Sequence of chain 32.K:
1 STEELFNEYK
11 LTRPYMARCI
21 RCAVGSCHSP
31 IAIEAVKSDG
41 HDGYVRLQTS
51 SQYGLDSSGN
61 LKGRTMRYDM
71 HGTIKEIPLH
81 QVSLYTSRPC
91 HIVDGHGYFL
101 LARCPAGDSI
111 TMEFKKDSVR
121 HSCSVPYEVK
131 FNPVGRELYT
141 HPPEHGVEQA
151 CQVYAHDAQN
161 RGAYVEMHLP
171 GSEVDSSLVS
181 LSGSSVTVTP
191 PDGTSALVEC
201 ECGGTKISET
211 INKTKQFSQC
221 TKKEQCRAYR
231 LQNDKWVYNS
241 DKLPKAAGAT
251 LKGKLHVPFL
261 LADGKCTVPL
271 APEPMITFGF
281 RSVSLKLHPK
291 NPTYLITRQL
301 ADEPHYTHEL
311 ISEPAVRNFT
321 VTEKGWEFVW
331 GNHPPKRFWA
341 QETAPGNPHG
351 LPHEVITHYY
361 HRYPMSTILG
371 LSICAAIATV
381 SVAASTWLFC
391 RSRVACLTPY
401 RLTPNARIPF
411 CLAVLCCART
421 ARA

This small molecule binds to this protein.
Small molecule (SMILES): CC(=O)N[C@@H]1[C@@H](O)[C@H](O)[C@@H](CO)O[C@H]1O

Binding-site contacts:
Ligand atom O6 contacts residue ASN318 of chain 32.K at 3.0 Å (h-bond).
Ligand atom O6 contacts residue SER284 of chain 32.K at 2.9 Å (h-bond).
Ligand atom C6 contacts residue SER284 of chain 32.K at 3.4 Å.
Ligand atom O4 contacts residue ASN318 of chain 32.K at 4.5 Å.
Ligand atom C6 contacts residue ASN318 of chain 32.K at 3.2 Å.